Sequence of chain 1.A:
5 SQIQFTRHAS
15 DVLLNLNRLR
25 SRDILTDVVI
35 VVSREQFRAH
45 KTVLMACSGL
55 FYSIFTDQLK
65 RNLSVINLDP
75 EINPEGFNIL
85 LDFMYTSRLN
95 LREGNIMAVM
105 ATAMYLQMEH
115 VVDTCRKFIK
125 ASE

A small-molecule ligand and the protein it binds are described below.
Small molecule (SMILES): Cn1cc(C#CCn2cnc3c(c(-c4ccc(O)c(C#N)c4)cn3CC(=O)Nc3ccncc3Cl)c2=O)cn1

Sequence of chain 2.A:
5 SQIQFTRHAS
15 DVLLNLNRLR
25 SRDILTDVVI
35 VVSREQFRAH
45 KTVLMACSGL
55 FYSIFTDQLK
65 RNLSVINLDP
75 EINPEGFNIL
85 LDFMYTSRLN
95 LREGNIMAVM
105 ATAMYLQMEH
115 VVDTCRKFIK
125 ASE

Binding-site contacts:
Ligand atom C09 contacts residue TYR56 of chain 2.A at 3.4 Å (hydrophobic).
Ligand atom C26 contacts residue GLN111 of chain 2.A at 3.2 Å.
Ligand atom O19 contacts residue HIS12 of chain 1.A at 2.5 Å (h-bond).
Ligand atom C30 contacts residue GLN111 of chain 2.A at 3.4 Å.
Ligand atom C25 contacts residue GLN111 of chain 2.A at 3.6 Å.
Ligand atom C21 contacts residue HIS114 of chain 2.A at 3.6 Å.
Ligand atom O19 contacts residue PHE87 of chain 2.A at 3.6 Å.
Ligand atom N07 contacts residue ARG22 of chain 1.A at 3.5 Å.
Ligand atom C23 contacts residue CYS51 of chain 2.A at 3.3 Å (hydrophobic).
Ligand atom N22 contacts residue VAL115 of chain 2.A at 2.9 Å (h-bond).
Ligand atom C18 contacts residue HIS12 of chain 1.A at 3.3 Å.
Ligand atom C13 contacts residue ALA50 of chain 2.A at 3.2 Å (hydrophobic).
Ligand atom N03 contacts residue MET49 of chain 2.A at 2.9 Å (h-bond).
Ligand atom N22 contacts residue MET112 of chain 2.A at 3.5 Å.
Ligand atom N38 contacts residue GLY53 of chain 2.A at 3.2 Å.
Ligand atom C15 contacts residue CYS51 of chain 2.A at 3.3 Å (hydrophobic).
Ligand atom CL10 contacts residue LEU23 of chain 1.A at 3.6 Å.
Ligand atom C11 contacts residue MET49 of chain 2.A at 3.0 Å (hydrophobic).
Ligand atom N22 contacts residue HIS114 of chain 2.A at 3.2 Å (h-bond).
Ligand atom C13 contacts residue CYS51 of chain 2.A at 3.2 Å (hydrophobic).
Ligand atom N27 contacts residue GLN111 of chain 2.A at 3.3 Å (h-bond).
Ligand atom C04 contacts residue TYR56 of chain 2.A at 3.4 Å (hydrophobic).
Ligand atom C31 contacts residue GLN111 of chain 2.A at 3.5 Å.
Ligand atom C13 contacts residue SER52 of chain 2.A at 3.3 Å.
Ligand atom CL10 contacts residue MET49 of chain 2.A at 3.2 Å.
Ligand atom C08 contacts residue TYR56 of chain 2.A at 3.6 Å (hydrophobic).
Ligand atom N03 contacts residue TYR56 of chain 2.A at 3.4 Å.
Ligand atom C08 contacts residue ARG22 of chain 1.A at 3.6 Å.
Ligand atom C02 contacts residue MET49 of chain 2.A at 3.5 Å (hydrophobic).
Ligand atom O39 contacts residue GLU113 of chain 2.A at 2.9 Å (salt-bridge).
Ligand atom C24 contacts residue GLY53 of chain 2.A at 3.5 Å.
Ligand atom C34 contacts residue MET108 of chain 2.A at 3.6 Å (hydrophobic).
Ligand atom N12 contacts residue SER52 of chain 2.A at 3.6 Å.
Ligand atom C29 contacts residue GLN111 of chain 2.A at 3.5 Å.
Ligand atom C11 contacts residue SER52 of chain 2.A at 3.5 Å.
Ligand atom N35 contacts residue MET108 of chain 2.A at 3.6 Å.
Ligand atom C17 contacts residue HIS12 of chain 1.A at 3.6 Å.
Ligand atom C16 contacts residue ALA50 of chain 2.A at 3.3 Å (hydrophobic).
Ligand atom C36 contacts residue GLU113 of chain 2.A at 3.5 Å.
Ligand atom C14 contacts residue CYS51 of chain 2.A at 3.5 Å (hydrophobic).